Sequence of chain 28.B:
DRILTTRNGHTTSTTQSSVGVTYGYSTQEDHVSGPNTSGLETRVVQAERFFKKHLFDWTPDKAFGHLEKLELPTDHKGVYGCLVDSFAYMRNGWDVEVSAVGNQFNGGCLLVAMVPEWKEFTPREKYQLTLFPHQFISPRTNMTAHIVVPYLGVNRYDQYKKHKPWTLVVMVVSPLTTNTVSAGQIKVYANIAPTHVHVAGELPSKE

Binding-site contacts:
Ligand atom CG contacts residue THR16 of chain 28.B at 4.0 Å.
Ligand atom O contacts residue THR16 of chain 28.B at 3.1 Å (h-bond).
Ligand atom CD2 contacts residue THR17 of chain 28.B at 3.7 Å.
Ligand atom CA contacts residue ILE14 of chain 28.B at 4.0 Å (hydrophobic).
Ligand atom CE1 contacts residue ASP12 of chain 28.B at 3.5 Å.
Ligand atom N contacts residue ASP12 of chain 28.B at 4.1 Å.
Ligand atom N contacts residue ILE14 of chain 28.B at 3.0 Å (h-bond).
Ligand atom CD1 contacts residue ASP12 of chain 28.B at 3.8 Å.
Ligand atom CA contacts residue ILE14 of chain 28.B at 3.3 Å (hydrophobic).
Ligand atom CD2 contacts residue VAL32 of chain 28.B at 3.9 Å (hydrophobic).
Ligand atom C contacts residue ARG18 of chain 28.B at 3.8 Å.
Ligand atom O contacts residue ILE14 of chain 28.B at 3.5 Å (h-bond).
Ligand atom CD2 contacts residue ASP106 of chain 28.B at 4.1 Å.
Ligand atom CA contacts residue ARG18 of chain 28.B at 3.8 Å.
Ligand atom O contacts residue THR17 of chain 28.B at 3.8 Å.
Ligand atom CA contacts residue ASP12 of chain 28.B at 3.7 Å.
Ligand atom N contacts residue ILE14 of chain 28.B at 3.5 Å.
Ligand atom O contacts residue ARG18 of chain 28.B at 3.0 Å (salt-bridge).
Ligand atom CB contacts residue THR17 of chain 28.B at 4.0 Å.
Ligand atom CD1 contacts residue THR16 of chain 28.B at 3.1 Å.
Ligand atom CG contacts residue ILE14 of chain 28.B at 4.2 Å (hydrophobic).
Ligand atom O contacts residue LEU15 of chain 28.B at 3.5 Å.
Ligand atom C contacts residue ARG18 of chain 28.B at 4.1 Å.
Ligand atom CA contacts residue THR16 of chain 28.B at 3.6 Å.
Ligand atom O contacts residue ARG18 of chain 28.B at 3.6 Å (salt-bridge).
Ligand atom O contacts residue ILE14 of chain 28.B at 3.1 Å.
Ligand atom CB contacts residue ILE14 of chain 28.B at 4.1 Å (hydrophobic).
Ligand atom CD2 contacts residue HIS157 of chain 28.B at 3.7 Å.
Ligand atom C contacts residue ILE14 of chain 28.B at 4.2 Å (hydrophobic).
Ligand atom CB contacts residue ARG18 of chain 28.B at 4.2 Å.
Ligand atom C contacts residue THR16 of chain 28.B at 4.2 Å.
Ligand atom C contacts residue ILE14 of chain 28.B at 3.4 Å (hydrophobic).
Ligand atom N contacts residue THR16 of chain 28.B at 2.9 Å (h-bond).
Ligand atom CB contacts residue LEU15 of chain 28.B at 4.1 Å (hydrophobic).
Ligand atom CD1 contacts residue ILE14 of chain 28.B at 3.6 Å (hydrophobic).
Ligand atom CG contacts residue THR17 of chain 28.B at 4.3 Å.
Ligand atom C contacts residue ILE14 of chain 28.B at 3.6 Å (hydrophobic).
Ligand atom CB contacts residue THR16 of chain 28.B at 4.2 Å.
Ligand atom C contacts residue THR16 of chain 28.B at 3.7 Å.
Ligand atom CD1 contacts residue TYR34 of chain 28.B at 3.0 Å (hydrophobic).

The protein below binds the small molecule below.
Small molecule (SMILES): CC(C)C[C@H](NC(=O)[C@H](C)NC(=O)CNC(=O)[C@@H](N)Cc1ccccc1)C(=O)N[C@@H](CC(C)C)C(=O)N[C@@H](C)C(=O)O